This small molecule binds to this protein.
Small molecule (SMILES): CC(=O)N[C@@H]1[C@@H](O)[C@H](O)[C@@H](CO)O[C@H]1O

Sequence of chain 1.E:
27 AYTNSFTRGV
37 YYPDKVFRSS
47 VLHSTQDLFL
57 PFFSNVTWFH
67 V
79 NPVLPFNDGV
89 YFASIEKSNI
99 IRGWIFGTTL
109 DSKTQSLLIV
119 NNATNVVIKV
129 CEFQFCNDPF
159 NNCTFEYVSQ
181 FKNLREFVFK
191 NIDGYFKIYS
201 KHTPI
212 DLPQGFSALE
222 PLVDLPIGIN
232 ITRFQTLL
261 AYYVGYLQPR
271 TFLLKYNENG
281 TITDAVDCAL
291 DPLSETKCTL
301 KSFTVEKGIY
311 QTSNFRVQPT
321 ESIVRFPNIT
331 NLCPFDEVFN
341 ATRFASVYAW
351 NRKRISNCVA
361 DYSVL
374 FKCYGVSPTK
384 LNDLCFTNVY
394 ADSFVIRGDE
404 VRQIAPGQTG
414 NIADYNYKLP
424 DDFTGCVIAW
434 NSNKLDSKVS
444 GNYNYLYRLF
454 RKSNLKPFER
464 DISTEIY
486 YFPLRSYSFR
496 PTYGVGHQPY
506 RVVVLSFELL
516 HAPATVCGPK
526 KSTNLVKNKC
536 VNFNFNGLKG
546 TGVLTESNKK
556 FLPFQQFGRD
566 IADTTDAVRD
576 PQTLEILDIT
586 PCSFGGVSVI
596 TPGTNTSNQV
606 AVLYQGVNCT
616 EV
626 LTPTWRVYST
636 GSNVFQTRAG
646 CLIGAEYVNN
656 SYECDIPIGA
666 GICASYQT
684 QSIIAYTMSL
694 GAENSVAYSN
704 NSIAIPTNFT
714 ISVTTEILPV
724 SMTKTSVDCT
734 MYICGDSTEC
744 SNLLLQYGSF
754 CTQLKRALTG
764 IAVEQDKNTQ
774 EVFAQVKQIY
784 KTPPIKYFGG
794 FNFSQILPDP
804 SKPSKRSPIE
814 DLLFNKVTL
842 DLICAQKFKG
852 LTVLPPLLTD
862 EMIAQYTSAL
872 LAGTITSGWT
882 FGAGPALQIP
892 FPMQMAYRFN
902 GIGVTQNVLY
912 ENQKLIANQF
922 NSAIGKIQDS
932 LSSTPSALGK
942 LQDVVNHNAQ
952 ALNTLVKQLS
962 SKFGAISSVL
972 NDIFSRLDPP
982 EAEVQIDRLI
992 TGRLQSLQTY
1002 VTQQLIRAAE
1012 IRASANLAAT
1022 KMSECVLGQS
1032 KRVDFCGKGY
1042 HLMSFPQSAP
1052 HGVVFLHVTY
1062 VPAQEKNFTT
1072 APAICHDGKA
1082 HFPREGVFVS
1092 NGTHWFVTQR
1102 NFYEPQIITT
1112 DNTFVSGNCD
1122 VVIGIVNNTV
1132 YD

Binding-site contacts:
Ligand atom O6 contacts residue THR106 of chain 1.E at 4.1 Å.
Ligand atom C5 contacts residue THR233 of chain 1.E at 4.0 Å.
Ligand atom C1 contacts residue ASN231 of chain 1.E at 4.5 Å.
Ligand atom C6 contacts residue THR106 of chain 1.E at 3.6 Å.
Ligand atom C6 contacts residue THR233 of chain 1.E at 3.4 Å.
Ligand atom O6 contacts residue THR233 of chain 1.E at 3.4 Å (h-bond).